Binding-site contacts:
Ligand atom C5 contacts residue ASN693 of chain 1.C at 3.6 Å.
Ligand atom C1 contacts residue GLN1047 of chain 1.C at 4.4 Å.
Ligand atom O4 contacts residue LEU898 of chain 1.C at 4.0 Å.
Ligand atom C1 contacts residue LEU898 of chain 1.C at 4.4 Å (hydrophobic).
Ligand atom O6 contacts residue GLN902 of chain 1.C at 3.6 Å (h-bond).
Ligand atom C4 contacts residue ASN693 of chain 1.C at 4.2 Å.
Ligand atom O5 contacts residue GLN1047 of chain 1.C at 4.3 Å.
Ligand atom O6 contacts residue PHE694 of chain 1.C at 4.5 Å.
Ligand atom O7 contacts residue LEU898 of chain 1.C at 3.4 Å.
Ligand atom C8 contacts residue ASN693 of chain 1.C at 4.5 Å.
Ligand atom C7 contacts residue LEU898 of chain 1.C at 3.8 Å (hydrophobic).
Ligand atom C2 contacts residue ASN693 of chain 1.C at 2.4 Å.
Ligand atom C3 contacts residue LEU898 of chain 1.C at 4.4 Å (hydrophobic).
Ligand atom C1 contacts residue ASN693 of chain 1.C at 1.4 Å.
Ligand atom C6 contacts residue GLN902 of chain 1.C at 4.2 Å.
Ligand atom C5 contacts residue LEU898 of chain 1.C at 4.1 Å (hydrophobic).
Ligand atom O5 contacts residue ASN693 of chain 1.C at 2.4 Å (h-bond).
Ligand atom N2 contacts residue ASN693 of chain 1.C at 2.9 Å (h-bond).
Ligand atom C5 contacts residue GLN902 of chain 1.C at 4.3 Å.
Ligand atom C7 contacts residue GLN1047 of chain 1.C at 4.4 Å.
Ligand atom C8 contacts residue LEU898 of chain 1.C at 4.0 Å (hydrophobic).
Ligand atom C3 contacts residue ASN693 of chain 1.C at 3.8 Å.
Ligand atom O7 contacts residue ASN693 of chain 1.C at 3.5 Å (h-bond).
Ligand atom C7 contacts residue ASN693 of chain 1.C at 3.4 Å.
Ligand atom O7 contacts residue GLN1047 of chain 1.C at 3.4 Å (h-bond).

Sequence of chain 1.C:
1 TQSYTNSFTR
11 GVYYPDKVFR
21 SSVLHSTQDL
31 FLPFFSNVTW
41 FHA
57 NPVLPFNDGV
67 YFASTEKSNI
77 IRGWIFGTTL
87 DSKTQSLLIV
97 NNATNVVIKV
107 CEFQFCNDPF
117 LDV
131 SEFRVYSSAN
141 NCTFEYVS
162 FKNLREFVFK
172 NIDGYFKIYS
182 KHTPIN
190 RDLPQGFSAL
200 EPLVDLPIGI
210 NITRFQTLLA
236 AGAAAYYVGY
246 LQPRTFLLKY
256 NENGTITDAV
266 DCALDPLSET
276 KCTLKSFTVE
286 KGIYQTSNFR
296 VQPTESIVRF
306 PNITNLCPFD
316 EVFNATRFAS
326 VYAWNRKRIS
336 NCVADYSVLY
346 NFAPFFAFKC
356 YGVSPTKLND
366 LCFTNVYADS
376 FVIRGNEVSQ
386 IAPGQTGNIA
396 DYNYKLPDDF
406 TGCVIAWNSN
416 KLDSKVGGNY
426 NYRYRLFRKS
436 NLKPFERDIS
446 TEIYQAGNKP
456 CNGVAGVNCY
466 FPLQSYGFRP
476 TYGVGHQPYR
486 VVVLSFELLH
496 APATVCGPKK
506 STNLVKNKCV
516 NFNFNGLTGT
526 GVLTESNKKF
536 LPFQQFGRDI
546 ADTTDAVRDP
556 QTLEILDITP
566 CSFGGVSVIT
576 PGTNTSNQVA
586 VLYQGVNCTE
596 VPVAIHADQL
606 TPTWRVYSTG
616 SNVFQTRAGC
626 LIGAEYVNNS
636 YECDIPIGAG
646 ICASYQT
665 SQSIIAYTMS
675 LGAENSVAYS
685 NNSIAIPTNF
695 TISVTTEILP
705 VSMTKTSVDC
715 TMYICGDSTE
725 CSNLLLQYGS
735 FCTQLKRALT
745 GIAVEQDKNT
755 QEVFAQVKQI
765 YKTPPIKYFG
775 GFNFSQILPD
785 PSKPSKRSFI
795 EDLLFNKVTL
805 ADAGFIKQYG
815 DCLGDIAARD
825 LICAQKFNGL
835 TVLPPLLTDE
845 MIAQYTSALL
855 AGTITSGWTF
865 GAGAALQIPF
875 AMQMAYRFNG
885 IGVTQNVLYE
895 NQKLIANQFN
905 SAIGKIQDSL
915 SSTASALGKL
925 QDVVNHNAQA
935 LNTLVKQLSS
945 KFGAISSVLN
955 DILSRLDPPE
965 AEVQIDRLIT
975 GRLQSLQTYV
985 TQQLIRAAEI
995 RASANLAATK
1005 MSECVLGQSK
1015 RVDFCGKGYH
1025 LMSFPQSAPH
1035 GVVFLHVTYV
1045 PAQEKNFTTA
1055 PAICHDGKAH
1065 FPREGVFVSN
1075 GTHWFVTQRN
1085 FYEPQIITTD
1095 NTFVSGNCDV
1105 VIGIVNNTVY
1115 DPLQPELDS

The small molecule below binds the protein below.
Small molecule (SMILES): CC(=O)N[C@H]1[C@H](O[C@H]2[C@H](O)[C@@H](NC(C)=O)CO[C@@H]2CO)O[C@H](CO)[C@@H](O)[C@@H]1O